Binding-site contacts:
Ligand atom N contacts residue GLN67 of chain 1.B at 2.7 Å (h-bond).
Ligand atom O contacts residue GLY96 of chain 1.B at 3.3 Å.
Ligand atom CB contacts residue GLU291 of chain 2.B at 3.5 Å.
Ligand atom CA contacts residue GLU291 of chain 2.B at 3.2 Å.
Ligand atom ND2 contacts residue THR97 of chain 1.B at 3.1 Å (h-bond).
Ligand atom OXT contacts residue GLN67 of chain 1.B at 3.7 Å.
Ligand atom OD1 contacts residue GLY19 of chain 1.B at 4.1 Å.
Ligand atom O contacts residue ASP98 of chain 1.B at 3.0 Å (salt-bridge).
Ligand atom OXT contacts residue GLY96 of chain 1.B at 3.1 Å.
Ligand atom N contacts residue ASN256 of chain 2.B at 3.5 Å (h-bond).
Ligand atom OXT contacts residue GLY65 of chain 1.B at 3.5 Å.
Ligand atom OXT contacts residue SER66 of chain 1.B at 3.1 Å (h-bond).
Ligand atom OXT contacts residue GLY19 of chain 1.B at 3.3 Å.
Ligand atom C contacts residue SER66 of chain 1.B at 3.5 Å.
Ligand atom CA contacts residue GLN67 of chain 1.B at 3.6 Å.
Ligand atom ND2 contacts residue ALA122 of chain 1.B at 2.8 Å (h-bond).
Ligand atom CB contacts residue THR97 of chain 1.B at 3.4 Å.
Ligand atom O contacts residue SER66 of chain 1.B at 2.5 Å (h-bond).
Ligand atom CG contacts residue THR97 of chain 1.B at 3.0 Å.
Ligand atom CB contacts residue VAL20 of chain 1.B at 3.9 Å (hydrophobic).
Ligand atom ND2 contacts residue VAL20 of chain 1.B at 3.3 Å.
Ligand atom CA contacts residue ASP98 of chain 1.B at 3.7 Å.
Ligand atom O contacts residue THR97 of chain 1.B at 3.2 Å (h-bond).
Ligand atom CB contacts residue ASP98 of chain 1.B at 3.3 Å.
Ligand atom CA contacts residue VAL20 of chain 1.B at 4.1 Å (hydrophobic).
Ligand atom OXT contacts residue VAL20 of chain 1.B at 3.9 Å.
Ligand atom O contacts residue GLN67 of chain 1.B at 3.8 Å.
Ligand atom ND2 contacts residue MET123 of chain 1.B at 4.2 Å.
Ligand atom C contacts residue ASP98 of chain 1.B at 3.9 Å.
Ligand atom CG contacts residue VAL20 of chain 1.B at 3.4 Å (hydrophobic).
Ligand atom C contacts residue GLY96 of chain 1.B at 3.5 Å.
Ligand atom OD1 contacts residue VAL20 of chain 1.B at 3.2 Å (h-bond).
Ligand atom N contacts residue ASP98 of chain 1.B at 2.7 Å (salt-bridge).
Ligand atom CG contacts residue ALA122 of chain 1.B at 3.7 Å (hydrophobic).
Ligand atom OD1 contacts residue THR97 of chain 1.B at 3.0 Å (h-bond).
Ligand atom C contacts residue THR97 of chain 1.B at 3.8 Å.
Ligand atom OD1 contacts residue GLY96 of chain 1.B at 3.3 Å.
Ligand atom OD1 contacts residue ALA122 of chain 1.B at 3.7 Å.
Ligand atom C contacts residue GLN67 of chain 1.B at 3.5 Å.
Ligand atom N contacts residue GLU291 of chain 2.B at 2.6 Å (salt-bridge).

Sequence of chain 1.B:
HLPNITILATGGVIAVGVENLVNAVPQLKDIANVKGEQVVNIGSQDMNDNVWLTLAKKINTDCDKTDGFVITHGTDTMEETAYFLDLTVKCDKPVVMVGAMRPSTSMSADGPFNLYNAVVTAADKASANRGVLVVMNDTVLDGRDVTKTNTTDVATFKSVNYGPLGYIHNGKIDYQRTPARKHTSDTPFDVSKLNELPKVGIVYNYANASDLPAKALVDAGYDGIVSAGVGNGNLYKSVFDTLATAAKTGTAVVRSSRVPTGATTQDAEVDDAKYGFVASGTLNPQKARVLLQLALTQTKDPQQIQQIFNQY

Sequence of chain 2.B:
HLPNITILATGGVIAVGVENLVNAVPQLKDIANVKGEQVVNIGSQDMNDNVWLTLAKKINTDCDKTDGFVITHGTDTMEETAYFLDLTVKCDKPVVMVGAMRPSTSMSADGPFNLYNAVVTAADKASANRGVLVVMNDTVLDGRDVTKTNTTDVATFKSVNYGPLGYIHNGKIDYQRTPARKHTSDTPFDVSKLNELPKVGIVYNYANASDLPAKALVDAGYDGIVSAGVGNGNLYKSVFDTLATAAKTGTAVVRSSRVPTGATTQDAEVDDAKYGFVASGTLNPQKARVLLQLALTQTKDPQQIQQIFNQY

This small molecule binds to this protein.
Small molecule (SMILES): NC(=O)C[C@H](N)C(=O)O